The protein below binds the small molecule below.
Small molecule (SMILES): CC(=O)N[C@H]1[C@H](O[C@H]2[C@H](O)[C@@H](NC(C)=O)CO[C@@H]2CO)O[C@H](CO)[C@@H](O)[C@@H]1O

Binding-site contacts:
Ligand atom C8 contacts residue GLU49 of chain 1.B at 4.4 Å.
Ligand atom O6 contacts residue THR47 of chain 1.B at 2.8 Å (h-bond).
Ligand atom O5 contacts residue THR47 of chain 1.B at 4.1 Å.
Ligand atom C6 contacts residue THR47 of chain 1.B at 3.9 Å.
Ligand atom C1 contacts residue ASN50 of chain 1.B at 3.9 Å.
Ligand atom N2 contacts residue ASN45 of chain 1.B at 3.0 Å (h-bond).
Ligand atom C5 contacts residue ASN45 of chain 1.B at 3.6 Å.
Ligand atom O5 contacts residue ASN45 of chain 1.B at 2.2 Å (h-bond).
Ligand atom C7 contacts residue ARG326 of chain 1.B at 4.4 Å.
Ligand atom C1 contacts residue ASN45 of chain 1.B at 1.4 Å.
Ligand atom C7 contacts residue ASN45 of chain 1.B at 3.5 Å.
Ligand atom C5 contacts residue THR47 of chain 1.B at 4.5 Å.
Ligand atom C6 contacts residue ASN50 of chain 1.B at 3.9 Å.
Ligand atom C5 contacts residue ASN50 of chain 1.B at 4.2 Å.
Ligand atom C3 contacts residue ASN45 of chain 1.B at 3.8 Å.
Ligand atom C1 contacts residue THR47 of chain 1.B at 4.5 Å.
Ligand atom O5 contacts residue ASN50 of chain 1.B at 3.1 Å (h-bond).
Ligand atom C4 contacts residue ASN45 of chain 1.B at 4.2 Å.
Ligand atom C2 contacts residue ASN45 of chain 1.B at 2.5 Å.
Ligand atom O7 contacts residue ASN45 of chain 1.B at 3.6 Å.
Ligand atom O6 contacts residue GLU49 of chain 1.B at 3.7 Å.
Ligand atom O6 contacts residue ASN50 of chain 1.B at 3.9 Å.
Ligand atom C8 contacts residue ARG326 of chain 1.B at 3.6 Å.
Ligand atom C8 contacts residue ASP324 of chain 1.B at 4.3 Å.

Sequence of chain 1.B:
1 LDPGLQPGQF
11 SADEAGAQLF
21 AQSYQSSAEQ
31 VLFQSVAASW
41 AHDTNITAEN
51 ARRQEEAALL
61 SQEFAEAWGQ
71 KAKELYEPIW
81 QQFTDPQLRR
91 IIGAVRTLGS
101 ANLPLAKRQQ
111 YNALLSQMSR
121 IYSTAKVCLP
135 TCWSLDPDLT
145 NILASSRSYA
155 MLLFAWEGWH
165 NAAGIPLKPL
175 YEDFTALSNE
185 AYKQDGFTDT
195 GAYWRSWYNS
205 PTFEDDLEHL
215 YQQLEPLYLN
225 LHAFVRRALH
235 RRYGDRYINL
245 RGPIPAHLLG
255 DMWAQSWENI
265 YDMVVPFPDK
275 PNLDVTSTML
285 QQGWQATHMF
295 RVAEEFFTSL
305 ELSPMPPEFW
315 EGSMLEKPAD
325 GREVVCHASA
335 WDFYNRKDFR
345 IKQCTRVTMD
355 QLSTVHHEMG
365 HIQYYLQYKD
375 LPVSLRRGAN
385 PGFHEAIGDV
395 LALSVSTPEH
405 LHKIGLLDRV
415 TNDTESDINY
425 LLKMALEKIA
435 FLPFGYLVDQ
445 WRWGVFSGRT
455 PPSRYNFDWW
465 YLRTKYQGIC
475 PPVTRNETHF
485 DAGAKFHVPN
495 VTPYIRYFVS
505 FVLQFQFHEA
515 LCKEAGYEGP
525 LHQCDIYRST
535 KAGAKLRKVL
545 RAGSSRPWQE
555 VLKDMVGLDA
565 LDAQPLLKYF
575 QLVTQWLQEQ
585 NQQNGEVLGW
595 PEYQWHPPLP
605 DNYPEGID